A protein and the small-molecule ligand that binds it are described below.
Small molecule (SMILES): FC(F)(F)c1nc2ccccc2[nH]1

Sequence of chain 1.A:
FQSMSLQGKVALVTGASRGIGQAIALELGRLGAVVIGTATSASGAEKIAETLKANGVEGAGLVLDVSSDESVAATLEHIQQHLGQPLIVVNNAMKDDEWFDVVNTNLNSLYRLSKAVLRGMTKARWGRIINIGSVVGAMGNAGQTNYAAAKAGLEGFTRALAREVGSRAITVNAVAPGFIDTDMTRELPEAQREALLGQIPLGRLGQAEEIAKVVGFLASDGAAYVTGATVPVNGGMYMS

Binding-site contacts:
Ligand atom FAC contacts residue LEU136 of chain 1.B at 4.3 Å.
Ligand atom CAI contacts residue LEU136 of chain 1.B at 3.9 Å (hydrophobic).
Ligand atom NAK contacts residue LEU136 of chain 1.A at 3.8 Å.
Ligand atom CAE contacts residue PHE129 of chain 1.B at 4.3 Å (hydrophobic).
Ligand atom CAJ contacts residue LEU136 of chain 1.B at 3.5 Å (hydrophobic).
Ligand atom NAL contacts residue LEU136 of chain 1.B at 3.6 Å.
Ligand atom FAM contacts residue LEU136 of chain 1.B at 3.4 Å.
Ligand atom CAD contacts residue PHE129 of chain 1.B at 3.2 Å (hydrophobic).
Ligand atom CAG contacts residue LEU136 of chain 1.A at 3.5 Å (hydrophobic).
Ligand atom CAI contacts residue GLY182 of chain 1.B at 4.4 Å.
Ligand atom CAG contacts residue LEU136 of chain 1.B at 3.8 Å (hydrophobic).
Ligand atom FAC contacts residue PHE129 of chain 1.A at 4.3 Å.
Ligand atom FAM contacts residue PHE186 of chain 1.B at 3.8 Å.
Ligand atom CAA contacts residue PHE129 of chain 1.B at 3.6 Å (hydrophobic).
Ligand atom CAI contacts residue VAL132 of chain 1.A at 4.2 Å (hydrophobic).
Ligand atom CAE contacts residue ASN133 of chain 1.A at 3.7 Å.
Ligand atom CAJ contacts residue LEU136 of chain 1.A at 3.9 Å (hydrophobic).
Ligand atom CAF contacts residue ASN133 of chain 1.A at 4.2 Å.
Ligand atom CAD contacts residue LEU136 of chain 1.A at 4.3 Å (hydrophobic).
Ligand atom FAH contacts residue VAL132 of chain 1.A at 3.5 Å.
Ligand atom NAL contacts residue LEU136 of chain 1.A at 3.7 Å.
Ligand atom FAH contacts residue GLY182 of chain 1.A at 3.6 Å.
Ligand atom NAK contacts residue ASN133 of chain 1.A at 4.1 Å.
Ligand atom CAA contacts residue LEU136 of chain 1.A at 4.3 Å (hydrophobic).
Ligand atom FAM contacts residue GLY182 of chain 1.B at 3.0 Å.
Ligand atom CAB contacts residue LEU136 of chain 1.A at 3.9 Å (hydrophobic).
Ligand atom FAH contacts residue ALA178 of chain 1.A at 3.7 Å.
Ligand atom CAE contacts residue ASN133 of chain 1.B at 3.6 Å.
Ligand atom FAC contacts residue TRP128 of chain 1.A at 4.4 Å.
Ligand atom CAF contacts residue LEU136 of chain 1.B at 3.8 Å (hydrophobic).
Ligand atom CAF contacts residue LEU136 of chain 1.A at 3.5 Å (hydrophobic).
Ligand atom CAG contacts residue VAL132 of chain 1.B at 4.4 Å (hydrophobic).
Ligand atom NAK contacts residue LEU136 of chain 1.B at 3.6 Å.
Ligand atom CAA contacts residue VAL132 of chain 1.B at 4.0 Å (hydrophobic).
Ligand atom CAE contacts residue LEU136 of chain 1.A at 3.9 Å (hydrophobic).
Ligand atom FAC contacts residue VAL132 of chain 1.A at 4.0 Å.
Ligand atom CAD contacts residue ASN133 of chain 1.B at 3.8 Å.
Ligand atom CAB contacts residue VAL132 of chain 1.B at 3.9 Å (hydrophobic).
Ligand atom NAL contacts residue GLY182 of chain 1.B at 4.1 Å.
Ligand atom NAL contacts residue GLY182 of chain 1.A at 4.2 Å.

Sequence of chain 1.B:
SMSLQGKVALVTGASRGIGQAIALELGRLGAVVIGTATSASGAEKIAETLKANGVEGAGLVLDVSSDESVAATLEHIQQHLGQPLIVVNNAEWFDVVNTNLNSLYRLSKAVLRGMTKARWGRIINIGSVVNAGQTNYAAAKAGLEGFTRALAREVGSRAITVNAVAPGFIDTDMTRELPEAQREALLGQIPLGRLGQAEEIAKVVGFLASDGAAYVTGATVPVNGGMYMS